Sequence of chain 1.A:
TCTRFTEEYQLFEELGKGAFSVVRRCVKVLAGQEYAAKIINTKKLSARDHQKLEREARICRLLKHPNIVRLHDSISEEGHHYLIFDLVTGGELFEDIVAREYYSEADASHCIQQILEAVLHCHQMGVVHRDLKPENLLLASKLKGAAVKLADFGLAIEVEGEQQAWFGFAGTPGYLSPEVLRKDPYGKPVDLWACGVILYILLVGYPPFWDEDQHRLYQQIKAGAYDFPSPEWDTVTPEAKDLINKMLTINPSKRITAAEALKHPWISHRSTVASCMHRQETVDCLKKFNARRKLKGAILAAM

Binding-site contacts:
Ligand atom PB contacts residue MG1 of chain 1.D at 3.2 Å.
Ligand atom PG contacts residue MG1 of chain 1.D at 3.2 Å.
Ligand atom O2' contacts residue LEU21 of chain 1.A at 3.5 Å (h-bond).
Ligand atom O1B contacts residue GLY24 of chain 1.A at 3.2 Å.
Ligand atom PA contacts residue LYS44 of chain 1.A at 3.6 Å.
Ligand atom N6 contacts residue ASP92 of chain 1.A at 3.0 Å (salt-bridge).
Ligand atom O1G contacts residue MG1 of chain 1.D at 2.0 Å.
Ligand atom C2 contacts residue VAL94 of chain 1.A at 3.0 Å (hydrophobic).
Ligand atom O2A contacts residue SER1 of chain 1.B at 2.8 Å (h-bond).
Ligand atom PG contacts residue SER1 of chain 1.B at 3.7 Å.
Ligand atom O4' contacts residue GLY22 of chain 1.A at 3.5 Å.
Ligand atom C6 contacts residue ALA42 of chain 1.A at 3.4 Å (hydrophobic).
Ligand atom N1 contacts residue ALA42 of chain 1.A at 3.4 Å.
Ligand atom O2G contacts residue ASP158 of chain 1.A at 3.2 Å (salt-bridge).
Ligand atom O1A contacts residue LYS44 of chain 1.A at 2.8 Å (salt-bridge).
Ligand atom O3' contacts residue ASN2 of chain 1.B at 3.2 Å.
Ligand atom N9 contacts residue VAL29 of chain 1.A at 3.7 Å.
Ligand atom N1 contacts residue VAL94 of chain 1.A at 3.0 Å (h-bond).
Ligand atom PB contacts residue LYS44 of chain 1.A at 3.6 Å.
Ligand atom N6 contacts residue ALA42 of chain 1.A at 3.6 Å.
Ligand atom N3B contacts residue ASP158 of chain 1.A at 3.5 Å (salt-bridge).
Ligand atom PG contacts residue ASP158 of chain 1.A at 3.5 Å.
Ligand atom O2B contacts residue LYS44 of chain 1.A at 2.9 Å (salt-bridge).
Ligand atom C5' contacts residue SER1 of chain 1.B at 3.5 Å.
Ligand atom N6 contacts residue PHE91 of chain 1.A at 3.5 Å.
Ligand atom O3A contacts residue LYS44 of chain 1.A at 3.4 Å (salt-bridge).
Ligand atom N3B contacts residue GLY24 of chain 1.A at 3.4 Å.
Ligand atom O4' contacts residue VAL29 of chain 1.A at 3.3 Å.
Ligand atom C6 contacts residue VAL94 of chain 1.A at 3.6 Å (hydrophobic).
Ligand atom O2A contacts residue ASP158 of chain 1.A at 3.4 Å (salt-bridge).
Ligand atom O3G contacts residue GLY24 of chain 1.A at 3.4 Å.
Ligand atom N3B contacts residue MG1 of chain 1.D at 3.5 Å.
Ligand atom O2G contacts residue SER1 of chain 1.B at 2.6 Å (h-bond).
Ligand atom O2' contacts residue ASN2 of chain 1.B at 3.6 Å (h-bond).
Ligand atom O2B contacts residue ASP158 of chain 1.A at 2.8 Å (salt-bridge).
Ligand atom O3G contacts residue ALA25 of chain 1.A at 2.7 Å (h-bond).
Ligand atom O1G contacts residue ASP158 of chain 1.A at 3.2 Å (salt-bridge).
Ligand atom O1B contacts residue SER27 of chain 1.A at 2.7 Å (h-bond).
Ligand atom N3B contacts residue SER1 of chain 1.B at 2.7 Å (h-bond).
Ligand atom O2B contacts residue MG1 of chain 1.D at 2.0 Å.

A protein and the small-molecule ligand that binds it are described below.
Small molecule (SMILES): Nc1ncnc2c1ncn2[C@@H]1O[C@H](CO[P](=O)(O)O[P](=O)(O)NP(=O)(O)O)[C@@H](O)[C@H]1O

Sequence of chain 1.B:
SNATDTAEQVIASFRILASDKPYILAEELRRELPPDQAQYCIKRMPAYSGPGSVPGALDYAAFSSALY